Sequence of chain 1.E:
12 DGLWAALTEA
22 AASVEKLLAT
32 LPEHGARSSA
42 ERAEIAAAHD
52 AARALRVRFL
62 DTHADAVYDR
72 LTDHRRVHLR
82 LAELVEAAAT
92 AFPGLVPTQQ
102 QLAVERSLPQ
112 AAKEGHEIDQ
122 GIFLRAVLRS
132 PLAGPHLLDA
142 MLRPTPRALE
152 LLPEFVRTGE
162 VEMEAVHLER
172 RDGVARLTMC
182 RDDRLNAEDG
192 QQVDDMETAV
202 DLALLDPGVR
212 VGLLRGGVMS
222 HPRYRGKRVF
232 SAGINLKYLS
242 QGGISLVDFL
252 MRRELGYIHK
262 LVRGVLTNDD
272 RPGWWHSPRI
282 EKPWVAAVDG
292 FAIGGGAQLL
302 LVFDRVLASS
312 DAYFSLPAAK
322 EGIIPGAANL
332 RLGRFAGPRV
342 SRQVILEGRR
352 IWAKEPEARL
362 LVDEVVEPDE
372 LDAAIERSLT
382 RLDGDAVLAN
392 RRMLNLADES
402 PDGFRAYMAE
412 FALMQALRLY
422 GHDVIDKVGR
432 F

A protein and the small-molecule ligand that binds it are described below.
Small molecule (SMILES): CC(C)(CO[P](=O)(O)O[P](=O)(O)OC[C@H]1O[C@@H](n2cnc3c(N)ncnc32)[C@H](O)[C@@H]1OP(=O)(O)O)[C@@H](O)C(=O)NCCC(=O)NCCNC(=O)Cc1cc(O)cc(O)c1

Binding-site contacts:
Ligand atom OAK contacts residue LEU251 of chain 1.E at 3.6 Å.
Ligand atom OAL contacts residue PHE250 of chain 1.E at 3.4 Å.
Ligand atom CAH contacts residue LEU251 of chain 1.E at 3.6 Å (hydrophobic).
Ligand atom O9A contacts residue LYS238 of chain 1.E at 2.4 Å (salt-bridge).
Ligand atom O4' contacts residue ARG185 of chain 1.E at 3.5 Å.
Ligand atom OAK contacts residue ILE325 of chain 1.E at 3.1 Å (h-bond).
Ligand atom OAK contacts residue GLN416 of chain 1.E at 3.2 Å (h-bond).
Ligand atom CAJ contacts residue GLU189 of chain 1.E at 3.5 Å.
Ligand atom N4P contacts residue ALA233 of chain 1.E at 3.1 Å (h-bond).
Ligand atom N1A contacts residue LEU237 of chain 1.E at 3.0 Å (h-bond).
Ligand atom O2A contacts residue ARG224 of chain 1.E at 3.6 Å.
Ligand atom C2A contacts residue ASN236 of chain 1.E at 3.4 Å.
Ligand atom O5' contacts residue LEU186 of chain 1.E at 3.5 Å.
Ligand atom CAG contacts residue ILE325 of chain 1.E at 3.4 Å (hydrophobic).
Ligand atom N7A contacts residue ALA233 of chain 1.E at 3.3 Å.
Ligand atom O8A contacts residue HIS222 of chain 1.E at 3.2 Å (h-bond).
Ligand atom O5A contacts residue TYR225 of chain 1.E at 2.5 Å (h-bond).
Ligand atom N3A contacts residue PHE432 of chain 1.E at 3.6 Å.
Ligand atom N6A contacts residue ALA233 of chain 1.E at 3.2 Å (h-bond).
Ligand atom OAD contacts residue ILE235 of chain 1.E at 2.9 Å (h-bond).
Ligand atom N6A contacts residue ILE235 of chain 1.E at 2.6 Å (h-bond).
Ligand atom OAL contacts residue ARG254 of chain 1.E at 3.1 Å (salt-bridge).
Ligand atom N1A contacts residue ILE235 of chain 1.E at 3.2 Å (h-bond).
Ligand atom P3' contacts residue LYS238 of chain 1.E at 3.4 Å.
Ligand atom O2' contacts residue LYS238 of chain 1.E at 3.2 Å (salt-bridge).
Ligand atom OAK contacts residue GLY327 of chain 1.E at 3.0 Å (h-bond).
Ligand atom C6A contacts residue ILE235 of chain 1.E at 3.4 Å (hydrophobic).
Ligand atom C6P contacts residue ALA233 of chain 1.E at 3.6 Å (hydrophobic).
Ligand atom CAE contacts residue ILE235 of chain 1.E at 3.5 Å (hydrophobic).
Ligand atom OAD contacts residue GLY234 of chain 1.E at 3.5 Å.
Ligand atom O4A contacts residue ARG224 of chain 1.E at 2.9 Å (salt-bridge).
Ligand atom O7A contacts residue LYS238 of chain 1.E at 3.4 Å (salt-bridge).
Ligand atom OAD contacts residue GLY295 of chain 1.E at 3.3 Å.
Ligand atom N1A contacts residue ASN236 of chain 1.E at 3.2 Å.
Ligand atom CAI contacts residue ARG254 of chain 1.E at 3.5 Å.
Ligand atom OAL contacts residue GLU189 of chain 1.E at 2.6 Å (salt-bridge).
Ligand atom OAD contacts residue GLY296 of chain 1.E at 2.9 Å (h-bond).
Ligand atom CAG contacts residue ILE324 of chain 1.E at 3.4 Å (hydrophobic).
Ligand atom NAA contacts residue OXY1 of chain 1.V at 3.1 Å (h-bond).
Ligand atom C12 contacts residue TYR225 of chain 1.E at 3.5 Å (hydrophobic).